Sequence of chain 1.L:
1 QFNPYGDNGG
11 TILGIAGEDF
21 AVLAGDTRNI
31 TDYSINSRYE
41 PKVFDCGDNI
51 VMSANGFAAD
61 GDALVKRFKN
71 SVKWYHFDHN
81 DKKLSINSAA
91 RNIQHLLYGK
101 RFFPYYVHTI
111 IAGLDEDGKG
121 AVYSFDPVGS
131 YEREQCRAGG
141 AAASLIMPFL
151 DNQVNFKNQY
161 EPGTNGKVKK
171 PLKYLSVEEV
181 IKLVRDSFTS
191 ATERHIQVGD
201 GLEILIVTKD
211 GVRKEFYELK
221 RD

Binding-site contacts:
Ligand atom C20 contacts residue VAL31 of chain 1.K at 3.7 Å (hydrophobic).
Ligand atom C16 contacts residue THR1 of chain 1.K at 2.9 Å.
Ligand atom C4 contacts residue ASP126 of chain 1.L at 3.7 Å.
Ligand atom O39 contacts residue ALA49 of chain 1.K at 3.2 Å (h-bond).
Ligand atom N11 contacts residue THR21 of chain 1.K at 3.0 Å (h-bond).
Ligand atom O30 contacts residue GLY130 of chain 1.K at 3.8 Å.
Ligand atom C19 contacts residue VAL31 of chain 1.K at 3.5 Å (hydrophobic).
Ligand atom O30 contacts residue SER131 of chain 1.K at 2.8 Å (h-bond).
Ligand atom O30 contacts residue THR1 of chain 1.K at 3.1 Å.
Ligand atom N8 contacts residue ASP126 of chain 1.L at 3.7 Å.
Ligand atom N22 contacts residue VAL31 of chain 1.K at 3.4 Å.
Ligand atom C19 contacts residue ALA49 of chain 1.K at 3.8 Å (hydrophobic).
Ligand atom O31 contacts residue THR21 of chain 1.K at 3.0 Å (h-bond).
Ligand atom C26 contacts residue THR1 of chain 1.K at 2.5 Å.
Ligand atom C15 contacts residue THR1 of chain 1.K at 2.4 Å.
Ligand atom N6 contacts residue ASP126 of chain 1.L at 3.3 Å (salt-bridge).
Ligand atom C21 contacts residue VAL31 of chain 1.K at 3.7 Å (hydrophobic).
Ligand atom O31 contacts residue ALA20 of chain 1.K at 3.6 Å.
Ligand atom C40 contacts residue ALA49 of chain 1.K at 3.6 Å (hydrophobic).
Ligand atom C4 contacts residue PRO127 of chain 1.L at 3.9 Å (hydrophobic).
Ligand atom C17 contacts residue LYS33 of chain 1.K at 3.8 Å.
Ligand atom C16 contacts residue GLY47 of chain 1.K at 3.8 Å.
Ligand atom N22 contacts residue GLN53 of chain 1.K at 3.3 Å (h-bond).
Ligand atom C9 contacts residue THR21 of chain 1.K at 3.6 Å.
Ligand atom C15 contacts residue GLY47 of chain 1.K at 3.8 Å.
Ligand atom C12 contacts residue GLY47 of chain 1.K at 3.5 Å.
Ligand atom C34 contacts residue GLY48 of chain 1.K at 3.8 Å.
Ligand atom N22 contacts residue SER130 of chain 1.L at 3.4 Å (h-bond).
Ligand atom S27 contacts residue THR1 of chain 1.K at 3.6 Å.
Ligand atom C12 contacts residue THR21 of chain 1.K at 3.9 Å.
Ligand atom C26 contacts residue GLY47 of chain 1.K at 3.5 Å.
Ligand atom C23 contacts residue MET45 of chain 1.K at 3.6 Å (hydrophobic).
Ligand atom C24 contacts residue MET45 of chain 1.K at 3.5 Å (hydrophobic).
Ligand atom N14 contacts residue THR1 of chain 1.K at 3.6 Å.
Ligand atom C13 contacts residue GLY47 of chain 1.K at 3.7 Å.
Ligand atom C25 contacts residue THR1 of chain 1.K at 1.4 Å.
Ligand atom C10 contacts residue THR21 of chain 1.K at 3.8 Å.
Ligand atom C16 contacts residue LYS33 of chain 1.K at 3.7 Å.
Ligand atom C43 contacts residue ALA27 of chain 1.K at 3.3 Å (hydrophobic).
Ligand atom N14 contacts residue GLY47 of chain 1.K at 2.9 Å (h-bond).

Sequence of chain 1.K:
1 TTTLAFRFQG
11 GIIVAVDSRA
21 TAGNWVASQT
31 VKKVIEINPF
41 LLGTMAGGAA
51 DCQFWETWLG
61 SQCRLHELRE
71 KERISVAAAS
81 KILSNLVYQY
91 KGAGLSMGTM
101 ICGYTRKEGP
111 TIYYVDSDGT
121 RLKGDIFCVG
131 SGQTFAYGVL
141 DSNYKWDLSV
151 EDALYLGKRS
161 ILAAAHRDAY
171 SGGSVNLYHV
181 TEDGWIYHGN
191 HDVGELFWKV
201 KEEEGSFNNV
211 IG

The protein below binds the small molecule below.
Small molecule (SMILES): CC(C)C[C@H](NC(=O)c1cnccn1)C(=O)N[C@@H](CC(C)C)C(=O)N[C@H](CCS(C)(=O)=O)Cc1ccc(CN)cc1